Sequence of chain 1.A:
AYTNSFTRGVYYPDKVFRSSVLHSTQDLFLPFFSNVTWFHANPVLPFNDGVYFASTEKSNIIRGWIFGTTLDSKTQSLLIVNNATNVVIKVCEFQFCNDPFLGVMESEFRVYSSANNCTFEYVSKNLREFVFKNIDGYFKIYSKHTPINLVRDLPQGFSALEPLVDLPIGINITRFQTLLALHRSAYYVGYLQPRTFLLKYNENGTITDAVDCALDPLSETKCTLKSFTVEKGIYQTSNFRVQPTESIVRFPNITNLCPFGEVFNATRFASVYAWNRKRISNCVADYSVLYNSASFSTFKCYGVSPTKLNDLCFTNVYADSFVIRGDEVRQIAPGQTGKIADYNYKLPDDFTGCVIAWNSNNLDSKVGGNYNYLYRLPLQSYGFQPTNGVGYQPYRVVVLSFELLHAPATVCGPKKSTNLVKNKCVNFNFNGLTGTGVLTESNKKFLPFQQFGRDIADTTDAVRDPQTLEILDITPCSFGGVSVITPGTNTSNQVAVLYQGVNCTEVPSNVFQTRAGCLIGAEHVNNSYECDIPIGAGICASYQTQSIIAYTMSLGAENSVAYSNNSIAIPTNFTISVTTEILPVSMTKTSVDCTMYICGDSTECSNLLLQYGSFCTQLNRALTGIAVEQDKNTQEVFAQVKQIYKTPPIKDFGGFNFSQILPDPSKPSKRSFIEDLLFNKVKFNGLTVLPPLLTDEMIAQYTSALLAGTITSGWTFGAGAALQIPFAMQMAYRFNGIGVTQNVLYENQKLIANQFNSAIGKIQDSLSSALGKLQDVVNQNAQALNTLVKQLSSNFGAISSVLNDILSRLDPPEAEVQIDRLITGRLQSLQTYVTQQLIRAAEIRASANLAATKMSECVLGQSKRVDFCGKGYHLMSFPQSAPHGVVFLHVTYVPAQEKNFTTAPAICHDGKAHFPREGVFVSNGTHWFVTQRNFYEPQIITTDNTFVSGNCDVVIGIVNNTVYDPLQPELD

The small molecule below binds the protein below.
Small molecule (SMILES): CC(=O)N[C@@H]1[C@@H](O)[C@H](O)[C@@H](CO)O[C@H]1O

Binding-site contacts:
Ligand atom C3 contacts residue ASN616 of chain 1.A at 3.8 Å.
Ligand atom C4 contacts residue ASN616 of chain 1.A at 4.2 Å.
Ligand atom C7 contacts residue ASN616 of chain 1.A at 3.9 Å.
Ligand atom C2 contacts residue ASN616 of chain 1.A at 2.5 Å.
Ligand atom N2 contacts residue GLN644 of chain 1.A at 4.4 Å.
Ligand atom C8 contacts residue GLN644 of chain 1.A at 4.0 Å.
Ligand atom C1 contacts residue THR618 of chain 1.A at 4.1 Å.
Ligand atom N2 contacts residue ASN616 of chain 1.A at 2.9 Å (h-bond).
Ligand atom O5 contacts residue THR618 of chain 1.A at 4.4 Å.
Ligand atom C8 contacts residue ASN616 of chain 1.A at 4.2 Å.
Ligand atom C5 contacts residue ASN616 of chain 1.A at 3.7 Å.
Ligand atom O5 contacts residue ASN616 of chain 1.A at 2.4 Å (h-bond).
Ligand atom C1 contacts residue ASN616 of chain 1.A at 1.4 Å.